Sequence of chain 1.A:
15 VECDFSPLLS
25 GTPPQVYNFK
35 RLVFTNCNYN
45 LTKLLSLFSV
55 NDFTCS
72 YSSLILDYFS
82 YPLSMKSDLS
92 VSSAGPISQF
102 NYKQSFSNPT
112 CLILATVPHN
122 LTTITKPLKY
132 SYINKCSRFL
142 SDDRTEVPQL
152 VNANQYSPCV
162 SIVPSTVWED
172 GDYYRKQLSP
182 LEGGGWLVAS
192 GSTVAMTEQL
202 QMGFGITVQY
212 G

This protein binds this small molecule.
Small molecule (SMILES): CC(=O)N[C@@H]1[C@@H](O)[C@H](O)[C@@H](CO)O[C@H]1O

Binding-site contacts:
Ligand atom C6 contacts residue LEU51 of chain 1.A at 3.9 Å (hydrophobic).
Ligand atom O7 contacts residue HIS120 of chain 1.A at 3.6 Å.
Ligand atom O6 contacts residue LEU51 of chain 1.A at 4.0 Å.
Ligand atom O7 contacts residue PRO119 of chain 1.A at 3.4 Å.
Ligand atom C4 contacts residue SER50 of chain 1.A at 3.6 Å.
Ligand atom O7 contacts residue ASN121 of chain 1.A at 3.0 Å.
Ligand atom C5 contacts residue SER50 of chain 1.A at 4.2 Å.
Ligand atom O4 contacts residue SER50 of chain 1.A at 2.8 Å (h-bond).
Ligand atom C2 contacts residue PRO119 of chain 1.A at 4.1 Å (hydrophobic).
Ligand atom C3 contacts residue ASN121 of chain 1.A at 3.8 Å.
Ligand atom C4 contacts residue ASN121 of chain 1.A at 4.2 Å.
Ligand atom C1 contacts residue ASN121 of chain 1.A at 1.4 Å.
Ligand atom C7 contacts residue PRO119 of chain 1.A at 4.2 Å (hydrophobic).
Ligand atom O3 contacts residue SER53 of chain 1.A at 4.4 Å.
Ligand atom C5 contacts residue ASN121 of chain 1.A at 3.7 Å.
Ligand atom C2 contacts residue ASN121 of chain 1.A at 2.5 Å.
Ligand atom O5 contacts residue ASN121 of chain 1.A at 2.4 Å (h-bond).
Ligand atom N2 contacts residue PRO119 of chain 1.A at 4.5 Å.
Ligand atom C7 contacts residue ASN121 of chain 1.A at 3.2 Å.
Ligand atom C8 contacts residue ASN121 of chain 1.A at 4.4 Å.
Ligand atom C6 contacts residue SER50 of chain 1.A at 3.6 Å.
Ligand atom O3 contacts residue PRO119 of chain 1.A at 4.1 Å.
Ligand atom N2 contacts residue ASN121 of chain 1.A at 2.9 Å (h-bond).